Sequence of chain 1.A:
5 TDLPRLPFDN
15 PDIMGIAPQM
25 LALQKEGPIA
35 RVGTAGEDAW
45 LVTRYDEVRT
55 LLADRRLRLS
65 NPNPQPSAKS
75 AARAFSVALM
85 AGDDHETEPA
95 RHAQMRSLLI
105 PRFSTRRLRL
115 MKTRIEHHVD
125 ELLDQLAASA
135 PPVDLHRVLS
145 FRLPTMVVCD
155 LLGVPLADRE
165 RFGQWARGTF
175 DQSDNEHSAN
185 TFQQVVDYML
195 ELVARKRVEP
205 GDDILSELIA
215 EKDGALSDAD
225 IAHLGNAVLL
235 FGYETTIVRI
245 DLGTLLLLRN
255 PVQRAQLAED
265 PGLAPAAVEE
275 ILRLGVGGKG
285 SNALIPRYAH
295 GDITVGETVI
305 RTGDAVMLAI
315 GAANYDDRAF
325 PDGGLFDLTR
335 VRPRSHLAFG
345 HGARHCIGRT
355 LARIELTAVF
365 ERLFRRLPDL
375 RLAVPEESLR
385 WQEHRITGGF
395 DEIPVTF

Binding-site contacts:
Ligand atom C6 contacts residue ASN286 of chain 1.A at 4.1 Å.
Ligand atom O3 contacts residue ARG77 of chain 1.A at 3.7 Å.
Ligand atom C9 contacts residue LEU288 of chain 1.A at 4.2 Å (hydrophobic).
Ligand atom O1 contacts residue HEM1 of chain 1.C at 3.7 Å.
Ligand atom C9 contacts residue ASN286 of chain 1.A at 4.3 Å.
Ligand atom C11 contacts residue LEU288 of chain 1.A at 4.0 Å (hydrophobic).
Ligand atom C6 contacts residue THR239 of chain 1.A at 3.9 Å.
Ligand atom C10 contacts residue LEU288 of chain 1.A at 3.5 Å (hydrophobic).
Ligand atom C7 contacts residue HEM1 of chain 1.C at 3.7 Å.
Ligand atom O4 contacts residue ASN286 of chain 1.A at 3.4 Å (h-bond).
Ligand atom O1 contacts residue ILE289 of chain 1.A at 3.9 Å.
Ligand atom O2 contacts residue ARG77 of chain 1.A at 2.9 Å (salt-bridge).
Ligand atom O4 contacts residue ARG243 of chain 1.A at 2.8 Å (salt-bridge).
Ligand atom C10 contacts residue ASN286 of chain 1.A at 3.5 Å.
Ligand atom C8 contacts residue HEM1 of chain 1.C at 3.5 Å.
Ligand atom C15 contacts residue PHE235 of chain 1.A at 3.8 Å (hydrophobic).
Ligand atom C15 contacts residue HEM1 of chain 1.C at 4.2 Å.
Ligand atom C11 contacts residue ARG77 of chain 1.A at 3.7 Å.
Ligand atom O5 contacts residue ASN286 of chain 1.A at 3.1 Å (h-bond).
Ligand atom C14 contacts residue THR239 of chain 1.A at 4.2 Å.
Ligand atom C10 contacts residue ILE289 of chain 1.A at 3.9 Å (hydrophobic).
Ligand atom O1 contacts residue LEU288 of chain 1.A at 4.1 Å.
Ligand atom C13 contacts residue ASN286 of chain 1.A at 3.6 Å.
Ligand atom O5 contacts residue THR239 of chain 1.A at 3.8 Å.
Ligand atom C1 contacts residue HEM1 of chain 1.C at 3.4 Å.
Ligand atom O2 contacts residue PRO290 of chain 1.A at 3.5 Å.
Ligand atom C12 contacts residue ASN286 of chain 1.A at 3.5 Å.
Ligand atom O3 contacts residue ASN286 of chain 1.A at 4.2 Å.
Ligand atom O3 contacts residue ILE390 of chain 1.A at 3.2 Å.
Ligand atom C7 contacts residue THR239 of chain 1.A at 4.3 Å.
Ligand atom O5 contacts residue THR391 of chain 1.A at 3.4 Å.
Ligand atom C14 contacts residue PHE235 of chain 1.A at 3.9 Å (hydrophobic).
Ligand atom O2 contacts residue LEU288 of chain 1.A at 3.8 Å.
Ligand atom C13 contacts residue THR239 of chain 1.A at 3.6 Å.
Ligand atom O5 contacts residue ILE390 of chain 1.A at 3.8 Å.
Ligand atom C12 contacts residue ILE390 of chain 1.A at 3.6 Å (hydrophobic).
Ligand atom C13 contacts residue ARG243 of chain 1.A at 4.1 Å.
Ligand atom C10 contacts residue HEM1 of chain 1.C at 4.3 Å.
Ligand atom C15 contacts residue MET84 of chain 1.A at 3.9 Å (hydrophobic).
Ligand atom O4 contacts residue THR239 of chain 1.A at 3.7 Å.

A small-molecule ligand and the protein it binds are described below.
Small molecule (SMILES): CC1(C)C[C@H]2C=C(C(=O)O)[C@@H]3COC(=O)[C@]4(CO4)[C@]23C1